Binding-site contacts:
Ligand atom N3 contacts residue U2 of chain 46.C at 3.7 Å.
Ligand atom N1 contacts residue U3 of chain 46.C at 2.7 Å (h-bond).
Ligand atom C6 contacts residue U3 of chain 46.C at 3.3 Å.
Ligand atom N6 contacts residue U3 of chain 46.C at 3.0 Å (h-bond).
Ligand atom C2 contacts residue U2 of chain 46.C at 3.2 Å.
Ligand atom C6 contacts residue U2 of chain 46.C at 4.1 Å.
Ligand atom C2 contacts residue U1 of chain 46.C at 3.5 Å.
Ligand atom N1 contacts residue U2 of chain 46.C at 3.5 Å (h-bond).
Ligand atom N6 contacts residue U2 of chain 46.C at 4.2 Å.
Ligand atom N1 contacts residue U1 of chain 46.C at 2.8 Å (h-bond).
Ligand atom C4 contacts residue U2 of chain 46.C at 4.3 Å.
Ligand atom C6 contacts residue U1 of chain 46.C at 3.6 Å.
Ligand atom C2 contacts residue U3 of chain 46.C at 3.0 Å.
Ligand atom N3 contacts residue U3 of chain 46.C at 4.2 Å.
Ligand atom N6 contacts residue U1 of chain 46.C at 2.8 Å (h-bond).

A protein and the small-molecule ligand that binds it are described below.
Small molecule (SMILES): Nc1ncnc2c1ncn2[C@@H]1O[C@H](CO[P](=O)(O)O[C@H]2[C@@H](O)[C@H](n3cnc4c(N)ncnc43)O[C@@H]2CO[P](=O)(O)O[C@H]2[C@@H](O)[C@H](n3cnc4c(N)ncnc43)O[C@@H]2COP(=O)(O)O)[C@@H](O)[C@H]1O